The protein below binds the small molecule below.
Small molecule (SMILES): CC(=O)N[C@@H]1[C@@H](O)[C@H](O)[C@@H](CO)O[C@H]1O

Sequence of chain 23.H:
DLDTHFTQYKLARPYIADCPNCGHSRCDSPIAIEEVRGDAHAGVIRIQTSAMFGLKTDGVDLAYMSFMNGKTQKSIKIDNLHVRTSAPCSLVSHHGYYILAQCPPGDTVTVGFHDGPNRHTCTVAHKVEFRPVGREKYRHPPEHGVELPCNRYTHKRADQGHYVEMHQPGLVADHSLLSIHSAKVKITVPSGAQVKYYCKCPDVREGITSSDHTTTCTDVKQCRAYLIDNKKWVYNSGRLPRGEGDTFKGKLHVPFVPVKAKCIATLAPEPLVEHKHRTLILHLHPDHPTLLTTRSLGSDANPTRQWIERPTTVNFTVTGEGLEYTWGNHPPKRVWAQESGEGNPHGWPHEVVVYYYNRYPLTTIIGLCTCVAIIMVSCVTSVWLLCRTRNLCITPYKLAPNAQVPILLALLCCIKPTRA

Binding-site contacts:
Ligand atom C7 contacts residue ASN315 of chain 23.H at 3.3 Å.
Ligand atom C3 contacts residue ASN315 of chain 23.H at 3.8 Å.
Ligand atom C2 contacts residue ASN315 of chain 23.H at 2.5 Å.
Ligand atom C6 contacts residue ASN315 of chain 23.H at 4.5 Å.
Ligand atom C4 contacts residue ASN315 of chain 23.H at 4.3 Å.
Ligand atom C8 contacts residue ASN315 of chain 23.H at 3.5 Å.
Ligand atom C1 contacts residue VAL314 of chain 23.H at 4.4 Å (hydrophobic).
Ligand atom O7 contacts residue ASN315 of chain 23.H at 4.2 Å.
Ligand atom C1 contacts residue ASN315 of chain 23.H at 1.4 Å.
Ligand atom C5 contacts residue ASN315 of chain 23.H at 3.7 Å.
Ligand atom N2 contacts residue ASN315 of chain 23.H at 2.8 Å (h-bond).
Ligand atom O5 contacts residue VAL314 of chain 23.H at 3.8 Å.
Ligand atom C8 contacts residue ILE281 of chain 23.H at 4.5 Å (hydrophobic).
Ligand atom C6 contacts residue THR313 of chain 23.H at 4.5 Å.
Ligand atom O5 contacts residue THR313 of chain 23.H at 4.3 Å.
Ligand atom O5 contacts residue ASN315 of chain 23.H at 2.4 Å (h-bond).